Binding-site contacts:
Ligand atom CZ contacts residue TRP208 of chain 1.A at 3.5 Å (hydrophobic).
Ligand atom CA contacts residue CYS184 of chain 1.A at 3.3 Å (hydrophobic).
Ligand atom C contacts residue GLY209 of chain 1.A at 3.3 Å.
Ligand atom NE contacts residue TRP208 of chain 1.A at 3.5 Å.
Ligand atom N contacts residue LYS185 of chain 1.A at 3.4 Å (salt-bridge).
Ligand atom CD1 contacts residue GLU210 of chain 1.A at 3.5 Å.
Ligand atom O contacts residue LYS185 of chain 1.A at 3.1 Å.
Ligand atom O contacts residue ACN1 of chain 1.D at 3.3 Å.
Ligand atom O contacts residue LYS185 of chain 1.A at 3.4 Å (salt-bridge).
Ligand atom CA contacts residue ACN1 of chain 1.E at 3.3 Å.
Ligand atom CA contacts residue LYS185 of chain 1.A at 3.4 Å.
Ligand atom CE3 contacts residue ARG26 of chain 1.A at 3.2 Å.
Ligand atom O contacts residue CYS184 of chain 1.A at 3.4 Å (h-bond).
Ligand atom NE contacts residue GLY209 of chain 1.A at 3.3 Å (h-bond).
Ligand atom O contacts residue GLY209 of chain 1.A at 3.1 Å (h-bond).
Ligand atom SG contacts residue SER207 of chain 1.A at 3.2 Å (h-bond).
Ligand atom CB contacts residue ACN1 of chain 1.E at 2.9 Å.
Ligand atom N contacts residue ACN1 of chain 1.D at 3.2 Å.
Ligand atom NH1 contacts residue TRP208 of chain 1.A at 3.3 Å (h-bond).
Ligand atom CH2 contacts residue TYR47 of chain 1.A at 3.3 Å (hydrophobic).
Ligand atom NH2 contacts residue ASP182 of chain 1.A at 2.6 Å (salt-bridge).
Ligand atom O contacts residue TRP208 of chain 1.A at 3.3 Å.
Ligand atom O contacts residue GLY186 of chain 1.A at 3.3 Å (h-bond).
Ligand atom O contacts residue GLY209 of chain 1.A at 3.0 Å (h-bond).
Ligand atom O contacts residue GLY211 of chain 1.A at 3.0 Å (h-bond).
Ligand atom CZ2 contacts residue TYR47 of chain 1.A at 3.1 Å (hydrophobic).
Ligand atom CA contacts residue SER188 of chain 1.A at 3.4 Å.
Ligand atom CG contacts residue GLU89 of chain 1.A at 3.3 Å.
Ligand atom SG contacts residue ACN1 of chain 1.D at 1.8 Å.
Ligand atom CA contacts residue ACN1 of chain 1.D at 3.2 Å.
Ligand atom CB contacts residue ACN1 of chain 1.D at 3.0 Å.
Ligand atom CD contacts residue TRP208 of chain 1.A at 3.4 Å (hydrophobic).
Ligand atom O contacts residue LYS185 of chain 1.A at 3.4 Å.
Ligand atom CZ3 contacts residue ARG26 of chain 1.A at 3.1 Å.
Ligand atom NH1 contacts residue GLY219 of chain 1.A at 3.4 Å.
Ligand atom CA contacts residue GLY209 of chain 1.A at 3.3 Å.
Ligand atom SG contacts residue ACN1 of chain 1.E at 1.9 Å.
Ligand atom CB contacts residue GLU89 of chain 1.A at 3.5 Å.
Ligand atom O contacts residue SER188 of chain 1.A at 3.3 Å (h-bond).
Ligand atom ND2 contacts residue GLU89 of chain 1.A at 2.7 Å (salt-bridge).

Sequence of chain 1.A:
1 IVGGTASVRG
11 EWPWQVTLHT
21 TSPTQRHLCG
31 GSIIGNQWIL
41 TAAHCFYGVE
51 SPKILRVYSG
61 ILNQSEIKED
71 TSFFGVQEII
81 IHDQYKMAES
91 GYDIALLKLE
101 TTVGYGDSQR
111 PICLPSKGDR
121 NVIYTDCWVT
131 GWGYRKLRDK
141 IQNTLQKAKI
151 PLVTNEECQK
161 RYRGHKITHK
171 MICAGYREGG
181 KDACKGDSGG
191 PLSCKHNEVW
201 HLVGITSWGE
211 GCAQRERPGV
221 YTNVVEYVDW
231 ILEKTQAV

The small molecule below binds the protein below.
Small molecule (SMILES): CC[C@H](C)[C@H](NC(=O)[C@H](CC(N)=O)NC(=O)[C@@H](NC(=O)[C@H](CS)NC(=O)[C@@H](N)[C@@H](C)O)C(C)C)C(=O)N[C@@H](CCSC)C(=O)N[C@@H](CS)C(=O)N[C@@H](CS)C(=O)N[C@@H](CCCN=C(N)N)C(=O)N[C@@H](CS)C(=O)N1C=CC[C@H]1C(=O)N[C@@H](Cc1c[nH]c2ccccc12)C(N)=O